Binding-site contacts:
Ligand atom C10 contacts residue 8FD1 of chain 1.K at 0.2 Å.
Ligand atom C02 contacts residue 8FD1 of chain 1.K at 0.2 Å.
Ligand atom N01 contacts residue GLU296 of chain 1.B at 2.8 Å (salt-bridge).
Ligand atom N28 contacts residue ASN273 of chain 1.B at 3.2 Å (h-bond).
Ligand atom C29 contacts residue 8FD1 of chain 1.K at 0.1 Å.
Ligand atom C26 contacts residue 8FD1 of chain 1.K at 0.1 Å.
Ligand atom C06 contacts residue HEM1 of chain 1.H at 3.5 Å.
Ligand atom C07 contacts residue 8FD1 of chain 1.K at 0.2 Å.
Ligand atom C31 contacts residue 8FD1 of chain 1.K at 1.1 Å.
Ligand atom C22 contacts residue 8FD1 of chain 1.K at 0.1 Å.
Ligand atom C05 contacts residue 8FD1 of chain 1.K at 0.2 Å.
Ligand atom N28 contacts residue TYR410 of chain 1.B at 3.3 Å.
Ligand atom C11 contacts residue HEM1 of chain 1.H at 3.2 Å.
Ligand atom C04 contacts residue 8FD1 of chain 1.K at 0.3 Å.
Ligand atom C23 contacts residue 8FD1 of chain 1.K at 0.1 Å.
Ligand atom C25 contacts residue 8FD1 of chain 1.K at 0.1 Å.
Ligand atom N02 contacts residue 8FD1 of chain 1.K at 0.2 Å (h-bond).
Ligand atom C12 contacts residue 8FD1 of chain 1.K at 0.2 Å.
Ligand atom C33 contacts residue 8FD1 of chain 1.K at 0.8 Å.
Ligand atom C12 contacts residue HEM1 of chain 1.H at 3.4 Å.
Ligand atom C09 contacts residue 8FD1 of chain 1.K at 0.2 Å.
Ligand atom C27 contacts residue TYR410 of chain 1.B at 3.4 Å (hydrophobic).
Ligand atom N32 contacts residue 8FD1 of chain 1.K at 0.3 Å (h-bond).
Ligand atom C07 contacts residue VAL271 of chain 1.B at 3.3 Å (hydrophobic).
Ligand atom N01 contacts residue 8FD1 of chain 1.K at 0.2 Å (h-bond).
Ligand atom C03 contacts residue 8FD1 of chain 1.K at 0.3 Å.
Ligand atom C03 contacts residue HEM1 of chain 1.H at 3.4 Å.
Ligand atom C21 contacts residue 8FD1 of chain 1.K at 0.1 Å.
Ligand atom C24 contacts residue 8FD1 of chain 1.K at 0.1 Å.
Ligand atom C08 contacts residue 8FD1 of chain 1.K at 0.2 Å.
Ligand atom C06 contacts residue 8FD1 of chain 1.K at 0.2 Å.
Ligand atom N28 contacts residue 8FD1 of chain 1.K at 0.1 Å (h-bond).
Ligand atom N02 contacts residue GLU296 of chain 1.B at 2.8 Å (salt-bridge).
Ligand atom C30 contacts residue 8FD1 of chain 1.K at 0.5 Å.
Ligand atom C11 contacts residue 8FD1 of chain 1.K at 0.3 Å.
Ligand atom O13 contacts residue 8FD1 of chain 1.K at 0.1 Å (h-bond).
Ligand atom N02 contacts residue TRP291 of chain 1.B at 2.7 Å (h-bond).
Ligand atom C27 contacts residue ASN273 of chain 1.B at 3.5 Å.
Ligand atom C27 contacts residue 8FD1 of chain 1.K at 0.1 Å.
Ligand atom C09 contacts residue HEM1 of chain 1.H at 3.3 Å.

The small molecule below binds the protein below.
Small molecule (SMILES): CN[C@H](C)Cc1cc(C#N)cc(OCc2ccc3c(C)cc(N)nc3c2)c1

Sequence of chain 1.B:
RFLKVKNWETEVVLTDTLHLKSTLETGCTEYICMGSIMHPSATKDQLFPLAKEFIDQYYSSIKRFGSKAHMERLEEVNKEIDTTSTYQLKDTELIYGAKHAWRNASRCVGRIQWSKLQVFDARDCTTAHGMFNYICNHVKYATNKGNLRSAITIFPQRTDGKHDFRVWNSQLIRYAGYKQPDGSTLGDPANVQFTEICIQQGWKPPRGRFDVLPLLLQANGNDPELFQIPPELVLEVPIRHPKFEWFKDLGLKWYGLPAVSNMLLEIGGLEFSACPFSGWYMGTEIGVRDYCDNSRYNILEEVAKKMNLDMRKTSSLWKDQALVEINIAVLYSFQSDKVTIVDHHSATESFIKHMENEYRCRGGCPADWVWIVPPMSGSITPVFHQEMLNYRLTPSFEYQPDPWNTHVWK